This small molecule binds to this protein.
Small molecule (SMILES): O=C(CC1(c2ccccc2)C2CC3CC1CC(C2)C3O)N1CC(O)C1

Binding-site contacts:
Ligand atom C5 contacts residue THR108 of chain 1.B at 3.8 Å.
Ligand atom C7 contacts residue ALA207 of chain 1.B at 3.6 Å (hydrophobic).
Ligand atom O21 contacts residue THR108 of chain 1.B at 3.6 Å (h-bond).
Ligand atom C6 contacts residue GLU210 of chain 1.B at 3.8 Å.
Ligand atom O20 contacts residue TYR167 of chain 1.B at 3.0 Å (h-bond).
Ligand atom C1 contacts residue ALA207 of chain 1.B at 4.0 Å (hydrophobic).
Ligand atom C13 contacts residue ILE211 of chain 1.B at 3.6 Å (hydrophobic).
Ligand atom C10 contacts residue TYR167 of chain 1.B at 3.3 Å (hydrophobic).
Ligand atom C16 contacts residue ILE164 of chain 1.B at 3.8 Å (hydrophobic).
Ligand atom O25 contacts residue GLY200 of chain 1.B at 3.9 Å.
Ligand atom O25 contacts residue LEU201 of chain 1.B at 3.9 Å.
Ligand atom C4 contacts residue TYR167 of chain 1.B at 4.0 Å (hydrophobic).
Ligand atom C18 contacts residue SER154 of chain 1.B at 4.1 Å.
Ligand atom C14 contacts residue ILE211 of chain 1.B at 3.6 Å (hydrophobic).
Ligand atom C8 contacts residue THR108 of chain 1.B at 3.6 Å.
Ligand atom O20 contacts residue SER154 of chain 1.B at 3.2 Å.
Ligand atom C14 contacts residue ILE215 of chain 1.B at 4.0 Å (hydrophobic).
Ligand atom O25 contacts residue GLN161 of chain 1.B at 4.0 Å.
Ligand atom C9 contacts residue ILE105 of chain 1.B at 4.1 Å (hydrophobic).
Ligand atom C3 contacts residue TYR167 of chain 1.B at 3.5 Å (hydrophobic).
Ligand atom C22 contacts residue LEU201 of chain 1.B at 3.9 Å (hydrophobic).
Ligand atom C4 contacts residue THR108 of chain 1.B at 3.9 Å.
Ligand atom C6 contacts residue LEU110 of chain 1.B at 3.8 Å (hydrophobic).
Ligand atom O20 contacts residue NAP1 of chain 1.H at 3.3 Å.
Ligand atom C12 contacts residue NAP1 of chain 1.H at 3.4 Å.
Ligand atom C16 contacts residue GLN161 of chain 1.B at 3.9 Å.
Ligand atom C15 contacts residue LEU110 of chain 1.B at 3.9 Å (hydrophobic).
Ligand atom C23 contacts residue GLN161 of chain 1.B at 3.5 Å.
Ligand atom C24 contacts residue SER154 of chain 1.B at 3.8 Å.
Ligand atom C24 contacts residue ALA156 of chain 1.B at 4.1 Å (hydrophobic).
Ligand atom C18 contacts residue NAP1 of chain 1.H at 3.3 Å.
Ligand atom C15 contacts residue GLN161 of chain 1.B at 3.4 Å.
Ligand atom O25 contacts residue LEU155 of chain 1.B at 3.5 Å.
Ligand atom N19 contacts residue NAP1 of chain 1.H at 3.8 Å.
Ligand atom C17 contacts residue ILE164 of chain 1.B at 3.8 Å (hydrophobic).
Ligand atom C8 contacts residue ILE105 of chain 1.B at 4.1 Å (hydrophobic).
Ligand atom C24 contacts residue GLN161 of chain 1.B at 4.0 Å.
Ligand atom C7 contacts residue NAP1 of chain 1.H at 4.0 Å.
Ligand atom C15 contacts residue ILE215 of chain 1.B at 3.9 Å (hydrophobic).
Ligand atom C18 contacts residue TYR167 of chain 1.B at 4.1 Å (hydrophobic).

Sequence of chain 1.B:
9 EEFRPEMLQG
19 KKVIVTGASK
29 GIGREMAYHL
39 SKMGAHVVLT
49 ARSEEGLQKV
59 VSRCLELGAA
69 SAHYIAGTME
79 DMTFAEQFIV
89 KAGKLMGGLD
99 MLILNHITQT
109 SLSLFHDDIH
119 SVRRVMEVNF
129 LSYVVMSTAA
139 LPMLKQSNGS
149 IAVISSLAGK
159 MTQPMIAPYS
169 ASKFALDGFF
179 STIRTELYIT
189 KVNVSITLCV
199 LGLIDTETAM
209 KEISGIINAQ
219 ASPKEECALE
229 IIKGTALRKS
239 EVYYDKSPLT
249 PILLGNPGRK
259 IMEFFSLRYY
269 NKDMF